The small molecule below binds the protein below.
Small molecule (SMILES): CC(=O)N[C@H]1[C@H](O[C@H]2[C@H](O)[C@@H](NC(C)=O)CO[C@@H]2CO)O[C@H](CO)[C@@H](O)[C@@H]1O

Binding-site contacts:
Ligand atom O7 contacts residue ASN193 of chain 1.A at 4.0 Å.
Ligand atom C2 contacts residue VAL169 of chain 1.A at 3.9 Å (hydrophobic).
Ligand atom O3 contacts residue TYR168 of chain 1.A at 3.4 Å.
Ligand atom C6 contacts residue SER170 of chain 1.A at 3.9 Å.
Ligand atom C8 contacts residue TYR162 of chain 1.A at 3.4 Å (hydrophobic).
Ligand atom O7 contacts residue CYS167 of chain 1.A at 3.1 Å (h-bond).
Ligand atom O6 contacts residue TYR168 of chain 1.A at 4.0 Å.
Ligand atom C5 contacts residue VAL169 of chain 1.A at 4.2 Å (hydrophobic).
Ligand atom N2 contacts residue ASN193 of chain 1.A at 2.9 Å (h-bond).
Ligand atom C1 contacts residue TYR168 of chain 1.A at 4.1 Å (hydrophobic).
Ligand atom O5 contacts residue ASN193 of chain 1.A at 2.3 Å (h-bond).
Ligand atom C7 contacts residue CYS167 of chain 1.A at 4.2 Å (hydrophobic).
Ligand atom C8 contacts residue CYS161 of chain 1.A at 4.3 Å (hydrophobic).
Ligand atom C8 contacts residue PRO166 of chain 1.A at 4.0 Å (hydrophobic).
Ligand atom C6 contacts residue VAL169 of chain 1.A at 4.2 Å (hydrophobic).
Ligand atom O6 contacts residue SER170 of chain 1.A at 2.8 Å (h-bond).
Ligand atom C8 contacts residue TYR163 of chain 1.A at 3.8 Å (hydrophobic).
Ligand atom O7 contacts residue PRO166 of chain 1.A at 3.6 Å.
Ligand atom C7 contacts residue CYS161 of chain 1.A at 3.8 Å (hydrophobic).
Ligand atom C6 contacts residue TYR168 of chain 1.A at 4.4 Å (hydrophobic).
Ligand atom C4 contacts residue ASN193 of chain 1.A at 4.2 Å.
Ligand atom C7 contacts residue TYR168 of chain 1.A at 4.0 Å (hydrophobic).
Ligand atom C2 contacts residue TYR168 of chain 1.A at 4.2 Å (hydrophobic).
Ligand atom C7 contacts residue ASN193 of chain 1.A at 3.6 Å.
Ligand atom O7 contacts residue CYS161 of chain 1.A at 3.3 Å (h-bond).
Ligand atom C1 contacts residue VAL169 of chain 1.A at 3.6 Å (hydrophobic).
Ligand atom O5 contacts residue VAL169 of chain 1.A at 3.2 Å.
Ligand atom C7 contacts residue PRO166 of chain 1.A at 4.2 Å (hydrophobic).
Ligand atom C5 contacts residue SER170 of chain 1.A at 4.3 Å.
Ligand atom C2 contacts residue ASN193 of chain 1.A at 2.4 Å.
Ligand atom C4 contacts residue VAL169 of chain 1.A at 4.4 Å (hydrophobic).
Ligand atom O7 contacts residue TYR168 of chain 1.A at 2.9 Å (h-bond).
Ligand atom C1 contacts residue ASN193 of chain 1.A at 1.4 Å.
Ligand atom C3 contacts residue TYR168 of chain 1.A at 4.2 Å (hydrophobic).
Ligand atom O5 contacts residue SER170 of chain 1.A at 3.4 Å (h-bond).
Ligand atom C4 contacts residue TYR168 of chain 1.A at 3.9 Å (hydrophobic).
Ligand atom C5 contacts residue ASN193 of chain 1.A at 3.6 Å.
Ligand atom C3 contacts residue ASN193 of chain 1.A at 3.8 Å.
Ligand atom O5 contacts residue TYR168 of chain 1.A at 3.8 Å.
Ligand atom C5 contacts residue TYR168 of chain 1.A at 4.1 Å (hydrophobic).

Sequence of chain 1.A:
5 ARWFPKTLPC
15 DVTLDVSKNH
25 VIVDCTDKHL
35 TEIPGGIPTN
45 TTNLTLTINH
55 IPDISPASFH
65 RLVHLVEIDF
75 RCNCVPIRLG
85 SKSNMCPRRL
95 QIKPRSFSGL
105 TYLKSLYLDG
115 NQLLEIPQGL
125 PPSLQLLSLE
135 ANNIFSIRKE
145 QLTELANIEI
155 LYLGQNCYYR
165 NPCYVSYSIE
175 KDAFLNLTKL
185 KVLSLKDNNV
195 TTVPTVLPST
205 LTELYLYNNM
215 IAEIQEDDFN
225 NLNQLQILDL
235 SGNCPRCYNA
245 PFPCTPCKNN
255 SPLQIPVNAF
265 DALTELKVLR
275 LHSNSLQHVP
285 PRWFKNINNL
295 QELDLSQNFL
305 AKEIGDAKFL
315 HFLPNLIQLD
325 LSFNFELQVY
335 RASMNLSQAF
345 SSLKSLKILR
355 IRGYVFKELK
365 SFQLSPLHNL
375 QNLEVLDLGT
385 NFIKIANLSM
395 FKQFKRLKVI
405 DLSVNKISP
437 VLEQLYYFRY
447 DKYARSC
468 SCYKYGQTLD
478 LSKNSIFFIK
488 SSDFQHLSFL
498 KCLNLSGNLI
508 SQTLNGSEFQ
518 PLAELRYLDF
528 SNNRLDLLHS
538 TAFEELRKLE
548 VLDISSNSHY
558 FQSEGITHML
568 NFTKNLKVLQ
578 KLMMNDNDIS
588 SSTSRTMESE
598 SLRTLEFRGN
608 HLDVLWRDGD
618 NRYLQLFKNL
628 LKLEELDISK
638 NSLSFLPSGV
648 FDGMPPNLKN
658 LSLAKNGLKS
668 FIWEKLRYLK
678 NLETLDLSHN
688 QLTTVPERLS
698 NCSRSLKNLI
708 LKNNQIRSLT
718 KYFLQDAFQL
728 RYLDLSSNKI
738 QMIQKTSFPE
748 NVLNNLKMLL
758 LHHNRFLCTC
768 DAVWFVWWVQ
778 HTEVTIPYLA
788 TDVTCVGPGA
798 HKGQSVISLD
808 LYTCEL